Sequence of chain 31.Q:
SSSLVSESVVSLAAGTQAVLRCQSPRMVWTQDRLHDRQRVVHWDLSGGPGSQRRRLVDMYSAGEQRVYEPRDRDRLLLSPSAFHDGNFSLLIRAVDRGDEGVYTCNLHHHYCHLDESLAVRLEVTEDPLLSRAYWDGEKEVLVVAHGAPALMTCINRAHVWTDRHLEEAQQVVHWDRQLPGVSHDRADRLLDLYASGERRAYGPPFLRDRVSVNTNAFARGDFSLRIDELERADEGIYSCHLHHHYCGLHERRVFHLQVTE

This small molecule binds to this protein.
Small molecule (SMILES): CC(=O)N[C@@H]1[C@@H](O)[C@H](O)[C@@H](CO)O[C@H]1O

Binding-site contacts:
Ligand atom C5 contacts residue SER89 of chain 31.Q at 4.3 Å.
Ligand atom O5 contacts residue SER89 of chain 31.Q at 4.1 Å.
Ligand atom O5 contacts residue ASN87 of chain 31.Q at 2.3 Å (h-bond).
Ligand atom O7 contacts residue ASP85 of chain 31.Q at 4.3 Å.
Ligand atom C2 contacts residue ASN87 of chain 31.Q at 2.4 Å.
Ligand atom O7 contacts residue ASN87 of chain 31.Q at 3.9 Å.
Ligand atom C4 contacts residue ASN87 of chain 31.Q at 4.2 Å.
Ligand atom O4 contacts residue LEU151 of chain 31.Q at 3.7 Å.
Ligand atom O5 contacts residue SER79 of chain 31.Q at 4.4 Å.
Ligand atom C1 contacts residue SER89 of chain 31.Q at 4.5 Å.
Ligand atom C5 contacts residue ASN87 of chain 31.Q at 3.7 Å.
Ligand atom O6 contacts residue LEU151 of chain 31.Q at 3.4 Å.
Ligand atom C3 contacts residue ASN87 of chain 31.Q at 3.7 Å.
Ligand atom C6 contacts residue LEU151 of chain 31.Q at 3.8 Å (hydrophobic).
Ligand atom C1 contacts residue ASN87 of chain 31.Q at 1.4 Å.
Ligand atom C7 contacts residue ASN87 of chain 31.Q at 3.6 Å.
Ligand atom C5 contacts residue LEU151 of chain 31.Q at 4.1 Å (hydrophobic).
Ligand atom N2 contacts residue ASN87 of chain 31.Q at 2.9 Å (h-bond).
Ligand atom C4 contacts residue LEU151 of chain 31.Q at 4.4 Å (hydrophobic).